This protein binds this small molecule.
Small molecule (SMILES): CC(=O)N[C@@H]1[C@@H](O)[C@H](O)[C@@H](CO)O[C@H]1O

Sequence of chain 1.G:
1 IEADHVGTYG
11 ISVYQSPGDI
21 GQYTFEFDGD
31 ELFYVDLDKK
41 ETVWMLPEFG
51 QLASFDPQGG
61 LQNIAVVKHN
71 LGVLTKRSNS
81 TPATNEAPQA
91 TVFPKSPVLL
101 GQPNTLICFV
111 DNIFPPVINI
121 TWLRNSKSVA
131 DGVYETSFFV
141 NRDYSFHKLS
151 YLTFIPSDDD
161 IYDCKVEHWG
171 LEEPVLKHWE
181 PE

Sequence of chain 1.H:
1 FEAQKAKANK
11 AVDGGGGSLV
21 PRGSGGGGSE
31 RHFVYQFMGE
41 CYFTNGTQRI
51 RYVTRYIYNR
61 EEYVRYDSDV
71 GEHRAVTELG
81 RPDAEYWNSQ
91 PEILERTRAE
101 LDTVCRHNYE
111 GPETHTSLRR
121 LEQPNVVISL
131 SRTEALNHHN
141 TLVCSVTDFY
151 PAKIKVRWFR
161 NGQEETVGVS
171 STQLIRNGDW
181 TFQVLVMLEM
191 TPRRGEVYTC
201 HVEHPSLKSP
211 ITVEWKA

Binding-site contacts:
Ligand atom C7 contacts residue ASN79 of chain 1.G at 4.4 Å.
Ligand atom C3 contacts residue ASN79 of chain 1.G at 3.2 Å.
Ligand atom C2 contacts residue SER18 of chain 1.H at 3.1 Å.
Ligand atom N2 contacts residue ASN79 of chain 1.G at 3.8 Å.
Ligand atom O5 contacts residue ASN79 of chain 1.G at 2.4 Å (h-bond).
Ligand atom C1 contacts residue SER18 of chain 1.H at 2.6 Å.
Ligand atom N2 contacts residue SER18 of chain 1.H at 2.7 Å (h-bond).
Ligand atom C5 contacts residue ASN79 of chain 1.G at 3.4 Å.
Ligand atom C3 contacts residue SER18 of chain 1.H at 4.4 Å.
Ligand atom O6 contacts residue ASN79 of chain 1.G at 3.9 Å.
Ligand atom C4 contacts residue SER18 of chain 1.H at 4.4 Å.
Ligand atom C2 contacts residue ASN79 of chain 1.G at 2.5 Å.
Ligand atom C5 contacts residue SER18 of chain 1.H at 3.7 Å.
Ligand atom O7 contacts residue SER18 of chain 1.H at 2.2 Å (h-bond).
Ligand atom O4 contacts residue SER18 of chain 1.H at 4.2 Å.
Ligand atom C7 contacts residue SER18 of chain 1.H at 2.5 Å.
Ligand atom C6 contacts residue ASN79 of chain 1.G at 3.8 Å.
Ligand atom O6 contacts residue GLY16 of chain 1.H at 3.6 Å (h-bond).
Ligand atom O5 contacts residue SER18 of chain 1.H at 2.5 Å.
Ligand atom O3 contacts residue ASN79 of chain 1.G at 2.9 Å (h-bond).
Ligand atom C1 contacts residue ASN79 of chain 1.G at 1.5 Å.
Ligand atom C4 contacts residue ASN79 of chain 1.G at 3.9 Å.
Ligand atom C8 contacts residue SER18 of chain 1.H at 3.5 Å.